Sequence of chain 1.A:
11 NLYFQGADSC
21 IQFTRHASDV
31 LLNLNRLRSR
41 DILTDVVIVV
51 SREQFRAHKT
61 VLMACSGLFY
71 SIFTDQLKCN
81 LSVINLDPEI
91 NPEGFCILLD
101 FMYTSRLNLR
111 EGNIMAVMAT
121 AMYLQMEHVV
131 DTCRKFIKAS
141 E

Binding-site contacts:
Ligand atom N11 contacts residue ASN33 of chain 1.A at 4.0 Å.
Ligand atom N10 contacts residue ARG36 of chain 1.A at 3.6 Å.
Ligand atom C7 contacts residue ASN33 of chain 1.A at 4.4 Å.
Ligand atom C6 contacts residue ASN33 of chain 1.A at 3.9 Å.
Ligand atom C8 contacts residue ARG36 of chain 1.A at 4.2 Å.
Ligand atom N14 contacts residue ASN33 of chain 1.A at 3.8 Å.
Ligand atom C8 contacts residue ASN33 of chain 1.A at 3.7 Å.
Ligand atom C8 contacts residue LEU37 of chain 1.A at 4.3 Å (hydrophobic).
Ligand atom C4 contacts residue ASN33 of chain 1.A at 4.2 Å.
Ligand atom C6 contacts residue ARG36 of chain 1.A at 4.3 Å.
Ligand atom N10 contacts residue ASN33 of chain 1.A at 3.8 Å.
Ligand atom N12 contacts residue ASN33 of chain 1.A at 3.5 Å.
Ligand atom N13 contacts residue ASN33 of chain 1.A at 2.7 Å (h-bond).
Ligand atom N13 contacts residue ARG36 of chain 1.A at 3.5 Å.
Ligand atom C9 contacts residue ASN33 of chain 1.A at 3.7 Å.
Ligand atom N13 contacts residue LEU37 of chain 1.A at 3.3 Å.

A small-molecule ligand and the protein it binds are described below.
Small molecule (SMILES): Nc1ncnc(Nc2ccccc2)n1